Binding-site contacts:
Ligand atom C3 contacts residue MET84 of chain 4.A at 4.4 Å (hydrophobic).
Ligand atom C3 contacts residue PRO107 of chain 4.A at 4.1 Å (hydrophobic).
Ligand atom NA contacts residue GLU109 of chain 4.A at 3.9 Å.
Ligand atom C1 contacts residue PRO107 of chain 4.A at 3.2 Å (hydrophobic).
Ligand atom CA contacts residue PRO107 of chain 4.A at 3.8 Å (hydrophobic).
Ligand atom NA contacts residue ARG88 of chain 4.A at 4.4 Å.
Ligand atom C3 contacts residue TYR83 of chain 4.A at 3.0 Å (hydrophobic).
Ligand atom OA contacts residue TYR83 of chain 4.A at 3.5 Å (h-bond).
Ligand atom OA contacts residue TYR152 of chain 4.A at 3.3 Å.
Ligand atom OA contacts residue MET84 of chain 4.A at 2.9 Å.
Ligand atom NA contacts residue TYR152 of chain 4.A at 3.4 Å.
Ligand atom CA contacts residue TYR83 of chain 4.A at 4.0 Å (hydrophobic).
Ligand atom C2 contacts residue TYR104 of chain 4.A at 4.2 Å (hydrophobic).
Ligand atom C1 contacts residue TYR152 of chain 4.A at 3.2 Å (hydrophobic).
Ligand atom C3 contacts residue THR233 of chain 4.A at 4.0 Å.
Ligand atom OA contacts residue TYR150 of chain 4.A at 2.9 Å (h-bond).
Ligand atom C3 contacts residue TYR150 of chain 4.A at 4.4 Å (hydrophobic).
Ligand atom C1 contacts residue THR233 of chain 4.A at 3.4 Å.
Ligand atom NA contacts residue TYR108 of chain 4.A at 3.2 Å.
Ligand atom NA contacts residue TYR104 of chain 4.A at 2.9 Å (h-bond).
Ligand atom NA contacts residue TYR83 of chain 4.A at 3.8 Å.
Ligand atom C1 contacts residue TYR150 of chain 4.A at 4.4 Å (hydrophobic).
Ligand atom CA contacts residue TYR152 of chain 4.A at 3.0 Å (hydrophobic).
Ligand atom NA contacts residue SER85 of chain 4.A at 2.9 Å (h-bond).
Ligand atom CA contacts residue SER85 of chain 4.A at 3.9 Å.
Ligand atom C2 contacts residue ASN106 of chain 4.A at 3.8 Å.
Ligand atom C2 contacts residue PRO107 of chain 4.A at 3.7 Å (hydrophobic).
Ligand atom C2 contacts residue TYR83 of chain 4.A at 3.2 Å (hydrophobic).
Ligand atom OA contacts residue SER85 of chain 4.A at 2.7 Å (h-bond).
Ligand atom CA contacts residue TYR104 of chain 4.A at 4.2 Å (hydrophobic).
Ligand atom OA contacts residue TYR104 of chain 4.A at 4.2 Å.
Ligand atom CA contacts residue TYR150 of chain 4.A at 3.4 Å (hydrophobic).
Ligand atom CA contacts residue MET84 of chain 4.A at 4.1 Å (hydrophobic).
Ligand atom NA contacts residue PRO107 of chain 4.A at 2.8 Å (h-bond).
Ligand atom C2 contacts residue MET84 of chain 4.A at 4.2 Å (hydrophobic).

Sequence of chain 4.A:
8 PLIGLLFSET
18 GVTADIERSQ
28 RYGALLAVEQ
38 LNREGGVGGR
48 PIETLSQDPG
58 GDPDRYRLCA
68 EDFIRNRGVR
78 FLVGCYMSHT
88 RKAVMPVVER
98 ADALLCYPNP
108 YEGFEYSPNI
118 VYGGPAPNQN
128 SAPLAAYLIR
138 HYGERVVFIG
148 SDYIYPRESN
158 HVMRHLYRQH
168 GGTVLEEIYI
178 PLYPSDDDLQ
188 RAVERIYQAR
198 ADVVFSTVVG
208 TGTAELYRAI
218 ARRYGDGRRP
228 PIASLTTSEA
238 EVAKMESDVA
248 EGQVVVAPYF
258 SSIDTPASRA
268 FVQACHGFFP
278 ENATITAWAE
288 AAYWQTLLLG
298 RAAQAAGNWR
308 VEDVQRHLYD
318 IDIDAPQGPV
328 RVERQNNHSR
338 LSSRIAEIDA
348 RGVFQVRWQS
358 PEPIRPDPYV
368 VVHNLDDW

A protein and the small-molecule ligand that binds it are described below.
Small molecule (SMILES): CCCC(N)=O